Binding-site contacts:
Ligand atom C8 contacts residue PHE250 of chain 1.A at 4.0 Å (hydrophobic).
Ligand atom C8 contacts residue PHE283 of chain 1.A at 3.8 Å (hydrophobic).
Ligand atom C8 contacts residue TYR247 of chain 1.A at 3.9 Å (hydrophobic).
Ligand atom N5 contacts residue PHE283 of chain 1.A at 3.4 Å.
Ligand atom C13 contacts residue ILE246 of chain 1.A at 3.7 Å (hydrophobic).
Ligand atom C8 contacts residue GLN280 of chain 1.A at 3.2 Å.
Ligand atom C9 contacts residue PHE250 of chain 1.A at 3.8 Å (hydrophobic).
Ligand atom O17 contacts residue GLN280 of chain 1.A at 2.9 Å (h-bond).
Ligand atom C11 contacts residue ILE246 of chain 1.A at 3.9 Å (hydrophobic).
Ligand atom C2 contacts residue PHE283 of chain 1.A at 3.6 Å (hydrophobic).
Ligand atom C15 contacts residue PHE250 of chain 1.A at 3.9 Å (hydrophobic).
Ligand atom C13 contacts residue PHE250 of chain 1.A at 3.2 Å (hydrophobic).
Ligand atom C12 contacts residue ILE246 of chain 1.A at 3.8 Å (hydrophobic).
Ligand atom C1 contacts residue PHE283 of chain 1.A at 3.5 Å (hydrophobic).
Ligand atom C14 contacts residue ILE246 of chain 1.A at 4.0 Å (hydrophobic).
Ligand atom C13 contacts residue HIS79 of chain 1.A at 3.6 Å.
Ligand atom C18 contacts residue HIS79 of chain 1.A at 3.9 Å.
Ligand atom C9 contacts residue PHE283 of chain 1.A at 3.6 Å (hydrophobic).
Ligand atom N5 contacts residue PHE250 of chain 1.A at 3.8 Å.
Ligand atom C21 contacts residue PHE283 of chain 1.A at 3.8 Å (hydrophobic).
Ligand atom C23 contacts residue HIS79 of chain 1.A at 3.9 Å.
Ligand atom C12 contacts residue PHE250 of chain 1.A at 3.5 Å (hydrophobic).
Ligand atom C11 contacts residue VAL232 of chain 1.A at 3.6 Å (hydrophobic).
Ligand atom C14 contacts residue VAL232 of chain 1.A at 3.8 Å (hydrophobic).
Ligand atom C16 contacts residue ILE246 of chain 1.A at 4.0 Å (hydrophobic).
Ligand atom C11 contacts residue PHE283 of chain 1.A at 3.5 Å (hydrophobic).
Ligand atom C7 contacts residue GLN280 of chain 1.A at 3.5 Å.
Ligand atom C15 contacts residue PHE283 of chain 1.A at 3.8 Å (hydrophobic).
Ligand atom N6 contacts residue TYR78 of chain 1.A at 3.7 Å.
Ligand atom C21 contacts residue MET267 of chain 1.A at 3.6 Å (hydrophobic).
Ligand atom C7 contacts residue PHE283 of chain 1.A at 3.7 Å (hydrophobic).
Ligand atom N6 contacts residue LEU229 of chain 1.A at 3.7 Å.
Ligand atom N3 contacts residue PHE283 of chain 1.A at 3.3 Å.
Ligand atom C25 contacts residue LEU189 of chain 1.A at 3.9 Å (hydrophobic).
Ligand atom C12 contacts residue HIS79 of chain 1.A at 3.5 Å.
Ligand atom C14 contacts residue LEU229 of chain 1.A at 3.8 Å (hydrophobic).
Ligand atom O17 contacts residue PHE283 of chain 1.A at 3.9 Å.
Ligand atom C9 contacts residue MET267 of chain 1.A at 4.0 Å (hydrophobic).
Ligand atom C24 contacts residue MET267 of chain 1.A at 3.6 Å (hydrophobic).
Ligand atom C19 contacts residue LEU229 of chain 1.A at 3.7 Å (hydrophobic).

A protein and the small-molecule ligand that binds it are described below.
Small molecule (SMILES): C#Cc1cccc(-n2nccc2-c2nn(-c3ccccc3)ccc2=O)c1

Sequence of chain 1.A:
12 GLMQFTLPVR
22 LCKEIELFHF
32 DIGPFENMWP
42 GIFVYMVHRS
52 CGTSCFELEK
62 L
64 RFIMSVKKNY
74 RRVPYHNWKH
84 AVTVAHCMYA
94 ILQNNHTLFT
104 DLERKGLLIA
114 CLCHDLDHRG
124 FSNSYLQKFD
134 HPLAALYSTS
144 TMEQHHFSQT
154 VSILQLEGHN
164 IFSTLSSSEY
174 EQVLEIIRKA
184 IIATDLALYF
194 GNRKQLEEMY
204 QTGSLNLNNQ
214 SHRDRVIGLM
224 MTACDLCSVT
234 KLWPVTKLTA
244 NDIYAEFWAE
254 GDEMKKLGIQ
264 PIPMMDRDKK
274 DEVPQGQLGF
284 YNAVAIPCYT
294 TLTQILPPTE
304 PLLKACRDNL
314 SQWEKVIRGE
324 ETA